Sequence of chain 1.A:
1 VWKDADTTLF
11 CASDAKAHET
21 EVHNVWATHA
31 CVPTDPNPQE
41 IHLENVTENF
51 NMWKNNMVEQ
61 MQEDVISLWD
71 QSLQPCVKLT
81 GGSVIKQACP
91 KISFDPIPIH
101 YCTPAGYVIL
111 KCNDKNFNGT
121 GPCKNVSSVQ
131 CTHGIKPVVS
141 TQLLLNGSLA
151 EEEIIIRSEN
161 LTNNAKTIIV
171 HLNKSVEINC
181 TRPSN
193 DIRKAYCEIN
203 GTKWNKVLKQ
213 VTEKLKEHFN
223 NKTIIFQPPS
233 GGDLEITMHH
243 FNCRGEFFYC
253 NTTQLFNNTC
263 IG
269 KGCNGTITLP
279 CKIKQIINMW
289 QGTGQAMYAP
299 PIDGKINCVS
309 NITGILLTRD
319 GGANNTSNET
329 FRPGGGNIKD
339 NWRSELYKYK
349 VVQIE

This protein binds this small molecule.
Small molecule (SMILES): CC(=O)N[C@@H]1[C@@H](O)[C@H](O)[C@@H](CO)O[C@H]1O

Binding-site contacts:
Ligand atom O5 contacts residue THR255 of chain 1.A at 3.8 Å.
Ligand atom O5 contacts residue ASN253 of chain 1.A at 2.2 Å (h-bond).
Ligand atom O7 contacts residue ASN253 of chain 1.A at 4.1 Å.
Ligand atom C3 contacts residue ASN253 of chain 1.A at 3.8 Å.
Ligand atom C1 contacts residue ASN253 of chain 1.A at 1.4 Å.
Ligand atom C5 contacts residue ASN253 of chain 1.A at 3.6 Å.
Ligand atom C8 contacts residue THR239 of chain 1.A at 4.3 Å.
Ligand atom C2 contacts residue THR255 of chain 1.A at 4.4 Å.
Ligand atom C5 contacts residue THR255 of chain 1.A at 3.6 Å.
Ligand atom C1 contacts residue THR255 of chain 1.A at 3.5 Å.
Ligand atom C2 contacts residue ASN253 of chain 1.A at 2.5 Å.
Ligand atom C4 contacts residue ASN253 of chain 1.A at 4.2 Å.
Ligand atom C7 contacts residue ASN253 of chain 1.A at 3.8 Å.
Ligand atom C3 contacts residue THR255 of chain 1.A at 4.4 Å.
Ligand atom N2 contacts residue ASN253 of chain 1.A at 3.0 Å (h-bond).
Ligand atom O6 contacts residue THR255 of chain 1.A at 4.1 Å.